This small molecule binds to this protein.
Small molecule (SMILES): CC(=O)N[C@@H]1[C@@H](O)[C@H](O)[C@@H](CO)O[C@H]1O

Binding-site contacts:
Ligand atom C7 contacts residue ASN231 of chain 1.B at 3.3 Å.
Ligand atom C1 contacts residue THR106 of chain 1.B at 4.5 Å.
Ligand atom C4 contacts residue ASN231 of chain 1.B at 4.2 Å.
Ligand atom C1 contacts residue THR233 of chain 1.B at 3.9 Å.
Ligand atom O5 contacts residue ASN231 of chain 1.B at 2.4 Å (h-bond).
Ligand atom O6 contacts residue THR106 of chain 1.B at 3.8 Å.
Ligand atom C3 contacts residue ASN231 of chain 1.B at 3.8 Å.
Ligand atom C8 contacts residue ASN231 of chain 1.B at 4.4 Å.
Ligand atom C5 contacts residue THR233 of chain 1.B at 3.8 Å.
Ligand atom O6 contacts residue THR233 of chain 1.B at 3.7 Å.
Ligand atom C5 contacts residue ASN231 of chain 1.B at 3.7 Å.
Ligand atom O7 contacts residue ASN231 of chain 1.B at 3.2 Å (h-bond).
Ligand atom C1 contacts residue ASN231 of chain 1.B at 1.4 Å.
Ligand atom O5 contacts residue THR233 of chain 1.B at 3.7 Å.
Ligand atom N2 contacts residue ASN231 of chain 1.B at 2.9 Å (h-bond).
Ligand atom C6 contacts residue THR233 of chain 1.B at 4.3 Å.
Ligand atom O5 contacts residue THR106 of chain 1.B at 4.0 Å.
Ligand atom C2 contacts residue ASN231 of chain 1.B at 2.4 Å.

Sequence of chain 1.B:
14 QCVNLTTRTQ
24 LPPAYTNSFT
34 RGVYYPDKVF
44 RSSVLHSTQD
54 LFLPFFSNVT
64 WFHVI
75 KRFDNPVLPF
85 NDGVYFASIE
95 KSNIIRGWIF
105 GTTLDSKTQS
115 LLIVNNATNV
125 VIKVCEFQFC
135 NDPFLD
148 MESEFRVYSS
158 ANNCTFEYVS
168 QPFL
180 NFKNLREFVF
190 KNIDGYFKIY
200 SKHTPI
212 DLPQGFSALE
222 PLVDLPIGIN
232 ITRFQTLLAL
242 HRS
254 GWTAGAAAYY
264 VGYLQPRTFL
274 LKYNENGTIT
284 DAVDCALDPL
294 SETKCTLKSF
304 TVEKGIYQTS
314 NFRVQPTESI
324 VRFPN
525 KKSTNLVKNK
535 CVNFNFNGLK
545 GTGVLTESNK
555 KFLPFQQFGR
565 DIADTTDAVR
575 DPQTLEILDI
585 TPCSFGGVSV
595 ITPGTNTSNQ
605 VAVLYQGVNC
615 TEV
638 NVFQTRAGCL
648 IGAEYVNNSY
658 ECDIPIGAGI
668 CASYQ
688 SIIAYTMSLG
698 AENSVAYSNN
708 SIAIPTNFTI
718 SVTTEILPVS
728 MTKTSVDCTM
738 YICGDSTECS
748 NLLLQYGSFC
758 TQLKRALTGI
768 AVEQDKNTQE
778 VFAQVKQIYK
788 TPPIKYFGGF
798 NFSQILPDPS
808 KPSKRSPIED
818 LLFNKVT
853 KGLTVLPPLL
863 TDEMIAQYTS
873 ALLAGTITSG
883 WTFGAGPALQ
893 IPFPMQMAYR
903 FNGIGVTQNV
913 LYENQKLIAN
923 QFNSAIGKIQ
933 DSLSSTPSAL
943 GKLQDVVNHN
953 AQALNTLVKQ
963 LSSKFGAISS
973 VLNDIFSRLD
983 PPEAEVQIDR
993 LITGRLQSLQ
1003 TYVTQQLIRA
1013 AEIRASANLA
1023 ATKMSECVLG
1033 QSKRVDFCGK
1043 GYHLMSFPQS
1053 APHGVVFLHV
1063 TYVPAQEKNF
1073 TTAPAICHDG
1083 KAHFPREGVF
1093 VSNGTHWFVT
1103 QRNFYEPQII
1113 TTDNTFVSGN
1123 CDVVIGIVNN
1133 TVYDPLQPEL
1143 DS